A small-molecule ligand and the protein it binds are described below.
Small molecule (SMILES): CCOC(=O)CC[C@H](C[C@@H]1CCNC1=O)NC(=O)[C@H](Cc1ccccc1)NC(=O)[C@H](N)Cc1ccccc1

Sequence of chain 1.A:
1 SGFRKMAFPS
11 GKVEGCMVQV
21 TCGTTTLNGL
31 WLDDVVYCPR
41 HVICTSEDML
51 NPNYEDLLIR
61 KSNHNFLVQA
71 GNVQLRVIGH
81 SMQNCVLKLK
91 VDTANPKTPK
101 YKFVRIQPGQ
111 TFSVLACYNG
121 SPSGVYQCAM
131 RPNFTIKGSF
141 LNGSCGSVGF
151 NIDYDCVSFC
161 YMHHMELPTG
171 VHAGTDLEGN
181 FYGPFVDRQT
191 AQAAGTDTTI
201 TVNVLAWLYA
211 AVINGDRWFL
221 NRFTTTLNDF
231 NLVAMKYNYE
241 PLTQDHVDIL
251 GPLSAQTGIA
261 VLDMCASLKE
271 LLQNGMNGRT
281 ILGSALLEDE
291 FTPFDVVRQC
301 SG

Binding-site contacts:
Ligand atom N31 contacts residue GLU166 of chain 1.B at 2.8 Å (salt-bridge).
Ligand atom N11 contacts residue LEU141 of chain 1.B at 3.4 Å.
Ligand atom C32 contacts residue GLN189 of chain 1.B at 3.7 Å.
Ligand atom O16 contacts residue THR26 of chain 1.B at 3.7 Å.
Ligand atom C22 contacts residue LEU141 of chain 1.B at 3.5 Å (hydrophobic).
Ligand atom O03 contacts residue GLU166 of chain 1.B at 3.0 Å (salt-bridge).
Ligand atom C23 contacts residue ASN142 of chain 1.B at 3.2 Å.
Ligand atom N11 contacts residue PHE140 of chain 1.B at 3.0 Å (h-bond).
Ligand atom C33 contacts residue GLN192 of chain 1.B at 3.7 Å.
Ligand atom C26 contacts residue MET49 of chain 1.B at 3.5 Å (hydrophobic).
Ligand atom O12 contacts residue PHE140 of chain 1.B at 3.3 Å.
Ligand atom O17 contacts residue SER144 of chain 1.B at 3.6 Å (h-bond).
Ligand atom C35 contacts residue GLU166 of chain 1.B at 3.4 Å.
Ligand atom C24 contacts residue ARG188 of chain 1.B at 3.4 Å.
Ligand atom C29 contacts residue MET165 of chain 1.B at 3.3 Å (hydrophobic).
Ligand atom C14 contacts residue HIS41 of chain 1.B at 3.7 Å.
Ligand atom C24 contacts residue ASP187 of chain 1.B at 3.3 Å.
Ligand atom O12 contacts residue HIS172 of chain 1.B at 3.5 Å.
Ligand atom C22 contacts residue ASN142 of chain 1.B at 3.4 Å.
Ligand atom N06 contacts residue CYS145 of chain 1.B at 3.0 Å (h-bond).
Ligand atom C29 contacts residue ASP187 of chain 1.B at 3.6 Å.
Ligand atom C25 contacts residue MET49 of chain 1.B at 3.7 Å (hydrophobic).
Ligand atom C10 contacts residue GLU166 of chain 1.B at 3.6 Å.
Ligand atom N11 contacts residue GLU166 of chain 1.B at 3.4 Å (salt-bridge).
Ligand atom O03 contacts residue MET165 of chain 1.B at 3.6 Å.
Ligand atom C13 contacts residue CYS145 of chain 1.B at 1.8 Å (hydrophobic).
Ligand atom O12 contacts residue HIS163 of chain 1.B at 2.7 Å (h-bond).
Ligand atom C07 contacts residue CYS145 of chain 1.B at 2.8 Å (hydrophobic).
Ligand atom C14 contacts residue CYS145 of chain 1.B at 2.8 Å (hydrophobic).
Ligand atom C25 contacts residue GLN189 of chain 1.B at 3.7 Å.
Ligand atom O17 contacts residue GLY143 of chain 1.B at 3.1 Å.
Ligand atom O17 contacts residue CYS145 of chain 1.B at 3.2 Å (h-bond).
Ligand atom C08 contacts residue CYS145 of chain 1.B at 3.4 Å (hydrophobic).
Ligand atom O12 contacts residue GLU166 of chain 1.B at 3.6 Å.
Ligand atom C21 contacts residue THR26 of chain 1.B at 3.3 Å.
Ligand atom C38 contacts residue MET165 of chain 1.B at 3.7 Å (hydrophobic).
Ligand atom C28 contacts residue HIS164 of chain 1.B at 3.3 Å.
Ligand atom C28 contacts residue HIS41 of chain 1.B at 3.5 Å.
Ligand atom N06 contacts residue HIS164 of chain 1.B at 3.1 Å (h-bond).
Ligand atom C15 contacts residue CYS145 of chain 1.B at 3.5 Å (hydrophobic).

Sequence of chain 1.B:
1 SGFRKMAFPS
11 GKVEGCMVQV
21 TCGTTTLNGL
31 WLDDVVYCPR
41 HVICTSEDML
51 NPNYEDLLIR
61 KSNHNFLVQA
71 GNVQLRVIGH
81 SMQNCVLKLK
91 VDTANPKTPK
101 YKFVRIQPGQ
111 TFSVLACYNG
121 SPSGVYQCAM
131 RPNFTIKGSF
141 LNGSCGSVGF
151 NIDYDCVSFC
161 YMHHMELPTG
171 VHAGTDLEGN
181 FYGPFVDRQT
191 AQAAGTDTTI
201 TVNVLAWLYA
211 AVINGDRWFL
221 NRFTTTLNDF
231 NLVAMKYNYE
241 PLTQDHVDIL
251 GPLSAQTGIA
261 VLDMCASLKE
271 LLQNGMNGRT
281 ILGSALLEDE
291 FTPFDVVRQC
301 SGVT